Sequence of chain 4.A:
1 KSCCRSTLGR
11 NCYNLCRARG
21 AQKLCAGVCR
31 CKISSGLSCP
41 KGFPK

Binding-site contacts:
Ligand atom C4 contacts residue ARG30 of chain 4.A at 3.8 Å.
Ligand atom C2 contacts residue CYS29 of chain 4.A at 4.1 Å (hydrophobic).
Ligand atom C1 contacts residue SER6 of chain 4.A at 3.5 Å.
Ligand atom OH contacts residue CYS29 of chain 4.A at 3.2 Å (h-bond).
Ligand atom OH contacts residue ARG30 of chain 4.A at 3.5 Å.
Ligand atom C1 contacts residue GLY9 of chain 4.A at 4.2 Å.
Ligand atom C2 contacts residue ARG30 of chain 4.A at 4.2 Å.
Ligand atom C1 contacts residue ARG30 of chain 4.A at 4.2 Å.
Ligand atom OH contacts residue VAL28 of chain 4.A at 4.4 Å.
Ligand atom C3 contacts residue ARG30 of chain 4.A at 3.8 Å.
Ligand atom C1 contacts residue CYS29 of chain 4.A at 3.8 Å (hydrophobic).

The protein below binds the small molecule below.
Small molecule (SMILES): CC[C@H](C)O